Binding-site contacts:
Ligand atom C5 contacts residue ASN212 of chain 43.K at 3.7 Å.
Ligand atom C1 contacts residue ILE211 of chain 43.K at 4.2 Å (hydrophobic).
Ligand atom C1 contacts residue ASN212 of chain 43.K at 1.4 Å.
Ligand atom O5 contacts residue ASN212 of chain 43.K at 2.4 Å (h-bond).
Ligand atom O7 contacts residue ASN212 of chain 43.K at 4.1 Å.
Ligand atom C2 contacts residue ASN212 of chain 43.K at 2.5 Å.
Ligand atom C3 contacts residue ASN212 of chain 43.K at 3.8 Å.
Ligand atom C4 contacts residue ASN212 of chain 43.K at 4.2 Å.
Ligand atom N2 contacts residue ILE211 of chain 43.K at 4.0 Å.
Ligand atom C7 contacts residue ASN212 of chain 43.K at 3.7 Å.
Ligand atom N2 contacts residue ASN212 of chain 43.K at 2.9 Å (h-bond).

A small-molecule ligand and the protein it binds are described below.
Small molecule (SMILES): CC(=O)N[C@@H]1[C@@H](O)[C@H](O)[C@@H](CO)O[C@H]1O

Sequence of chain 43.K:
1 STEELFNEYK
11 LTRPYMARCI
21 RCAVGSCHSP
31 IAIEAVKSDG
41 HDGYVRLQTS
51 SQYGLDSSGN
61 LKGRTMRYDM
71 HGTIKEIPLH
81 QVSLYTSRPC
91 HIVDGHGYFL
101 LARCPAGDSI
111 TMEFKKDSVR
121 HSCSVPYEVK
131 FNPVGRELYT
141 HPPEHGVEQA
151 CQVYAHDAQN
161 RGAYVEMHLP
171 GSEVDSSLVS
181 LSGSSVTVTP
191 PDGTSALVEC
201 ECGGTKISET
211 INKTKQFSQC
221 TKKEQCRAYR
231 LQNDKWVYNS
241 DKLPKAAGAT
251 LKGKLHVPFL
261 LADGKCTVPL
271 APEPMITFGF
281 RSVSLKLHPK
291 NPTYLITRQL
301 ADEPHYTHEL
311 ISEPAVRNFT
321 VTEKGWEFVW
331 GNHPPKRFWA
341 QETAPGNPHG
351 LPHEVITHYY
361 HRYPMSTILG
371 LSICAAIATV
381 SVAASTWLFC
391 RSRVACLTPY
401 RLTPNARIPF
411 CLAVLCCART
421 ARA